Sequence of chain 3.A:
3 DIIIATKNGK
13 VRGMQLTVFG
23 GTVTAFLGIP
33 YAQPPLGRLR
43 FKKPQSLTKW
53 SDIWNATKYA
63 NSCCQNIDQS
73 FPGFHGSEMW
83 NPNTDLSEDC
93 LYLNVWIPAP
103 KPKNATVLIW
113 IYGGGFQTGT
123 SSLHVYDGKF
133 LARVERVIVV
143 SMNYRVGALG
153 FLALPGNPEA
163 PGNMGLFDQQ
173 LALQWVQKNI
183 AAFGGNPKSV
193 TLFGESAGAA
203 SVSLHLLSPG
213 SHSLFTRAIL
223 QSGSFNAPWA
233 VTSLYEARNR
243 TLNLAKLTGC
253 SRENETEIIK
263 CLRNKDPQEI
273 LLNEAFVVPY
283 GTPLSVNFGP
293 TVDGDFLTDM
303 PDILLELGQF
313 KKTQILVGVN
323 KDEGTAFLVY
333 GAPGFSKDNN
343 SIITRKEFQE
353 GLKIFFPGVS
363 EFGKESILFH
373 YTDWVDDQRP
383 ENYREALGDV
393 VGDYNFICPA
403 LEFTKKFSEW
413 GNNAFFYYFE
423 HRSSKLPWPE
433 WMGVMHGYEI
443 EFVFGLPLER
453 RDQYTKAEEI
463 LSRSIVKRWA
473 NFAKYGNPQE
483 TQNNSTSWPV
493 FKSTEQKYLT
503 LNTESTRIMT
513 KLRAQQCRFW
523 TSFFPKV

Binding-site contacts:
Ligand atom C3 contacts residue ASN57 of chain 3.A at 3.9 Å.
Ligand atom C8 contacts residue ASN57 of chain 3.A at 3.5 Å.
Ligand atom C4 contacts residue ASN57 of chain 3.A at 4.3 Å.
Ligand atom C2 contacts residue ASN57 of chain 3.A at 2.6 Å.
Ligand atom O5 contacts residue ARG14 of chain 3.A at 4.3 Å.
Ligand atom C1 contacts residue ARG14 of chain 3.A at 4.2 Å.
Ligand atom C6 contacts residue ARG14 of chain 3.A at 4.0 Å.
Ligand atom O5 contacts residue ASN57 of chain 3.A at 2.4 Å (h-bond).
Ligand atom C5 contacts residue ARG14 of chain 3.A at 3.9 Å.
Ligand atom C5 contacts residue ASN57 of chain 3.A at 3.7 Å.
Ligand atom O7 contacts residue ASN57 of chain 3.A at 4.1 Å.
Ligand atom C1 contacts residue ASN57 of chain 3.A at 1.5 Å.
Ligand atom N2 contacts residue ASN57 of chain 3.A at 2.9 Å (h-bond).
Ligand atom C7 contacts residue ASN57 of chain 3.A at 3.3 Å.

The protein below binds the small molecule below.
Small molecule (SMILES): CC(=O)N[C@@H]1[C@@H](O)[C@H](O)[C@@H](CO)O[C@H]1O